A small-molecule ligand and the protein it binds are described below.
Small molecule (SMILES): COc1ccc(N2CCN(c3cccc(C)c3)CC2)nn1

Sequence of chain 37.A:
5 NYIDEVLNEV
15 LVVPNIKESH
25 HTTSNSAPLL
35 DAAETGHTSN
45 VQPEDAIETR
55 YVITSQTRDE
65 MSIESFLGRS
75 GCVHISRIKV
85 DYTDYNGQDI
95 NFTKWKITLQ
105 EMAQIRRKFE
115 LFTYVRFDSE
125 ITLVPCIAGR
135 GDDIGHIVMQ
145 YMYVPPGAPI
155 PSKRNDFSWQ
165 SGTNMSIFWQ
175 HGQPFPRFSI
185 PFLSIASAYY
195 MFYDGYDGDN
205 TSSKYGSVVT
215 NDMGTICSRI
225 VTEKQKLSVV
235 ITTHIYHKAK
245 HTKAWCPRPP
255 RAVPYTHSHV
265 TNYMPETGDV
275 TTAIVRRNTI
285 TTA

Binding-site contacts:
Ligand atom C6 contacts residue THR102 of chain 37.A at 4.3 Å.
Ligand atom C1 contacts residue TYR193 of chain 37.A at 3.8 Å (hydrophobic).
Ligand atom C3 contacts residue PHE121 of chain 37.A at 4.4 Å (hydrophobic).
Ligand atom C1 contacts residue MET195 of chain 37.A at 4.3 Å (hydrophobic).
Ligand atom C10 contacts residue HIS241 of chain 37.A at 3.6 Å.
Ligand atom C1 contacts residue ASN215 of chain 37.A at 3.6 Å.
Ligand atom C11 contacts residue HIS241 of chain 37.A at 3.7 Å.
Ligand atom C18 contacts residue ILE125 of chain 37.A at 4.2 Å (hydrophobic).
Ligand atom N4 contacts residue TYR193 of chain 37.A at 3.5 Å.
Ligand atom C17 contacts residue ILE101 of chain 37.A at 3.8 Å (hydrophobic).
Ligand atom O2 contacts residue MET195 of chain 37.A at 4.4 Å.
Ligand atom C18 contacts residue ILE220 of chain 37.A at 4.3 Å (hydrophobic).
Ligand atom C3 contacts residue TYR193 of chain 37.A at 3.8 Å (hydrophobic).
Ligand atom C14 contacts residue ILE101 of chain 37.A at 4.1 Å (hydrophobic).
Ligand atom N4 contacts residue MET217 of chain 37.A at 3.3 Å.
Ligand atom C14 contacts residue LEU187 of chain 37.A at 4.3 Å (hydrophobic).
Ligand atom C16 contacts residue TYR147 of chain 37.A at 4.3 Å (hydrophobic).
Ligand atom O2 contacts residue TYR193 of chain 37.A at 3.4 Å.
Ligand atom C15 contacts residue ILE101 of chain 37.A at 4.1 Å (hydrophobic).
Ligand atom C17 contacts residue TYR147 of chain 37.A at 4.0 Å (hydrophobic).
Ligand atom C16 contacts residue ILE101 of chain 37.A at 3.5 Å (hydrophobic).
Ligand atom C19 contacts residue ILE125 of chain 37.A at 3.2 Å (hydrophobic).
Ligand atom C10 contacts residue SER123 of chain 37.A at 4.2 Å.
Ligand atom N5 contacts residue MET217 of chain 37.A at 3.3 Å (h-bond).
Ligand atom C1 contacts residue TYR194 of chain 37.A at 4.2 Å (hydrophobic).
Ligand atom C8 contacts residue PHE121 of chain 37.A at 4.3 Å (hydrophobic).
Ligand atom C7 contacts residue THR102 of chain 37.A at 4.2 Å.
Ligand atom C3 contacts residue LEU103 of chain 37.A at 4.2 Å (hydrophobic).
Ligand atom C17 contacts residue ILE220 of chain 37.A at 3.9 Å (hydrophobic).
Ligand atom C13 contacts residue ILE101 of chain 37.A at 3.4 Å (hydrophobic).
Ligand atom N5 contacts residue TYR193 of chain 37.A at 4.0 Å.
Ligand atom C18 contacts residue PHE182 of chain 37.A at 4.0 Å (hydrophobic).
Ligand atom C14 contacts residue MET217 of chain 37.A at 3.9 Å (hydrophobic).
Ligand atom C21 contacts residue ILE220 of chain 37.A at 3.5 Å (hydrophobic).
Ligand atom C13 contacts residue THR102 of chain 37.A at 4.3 Å.
Ligand atom C7 contacts residue LEU103 of chain 37.A at 3.2 Å (hydrophobic).
Ligand atom C21 contacts residue TYR147 of chain 37.A at 2.7 Å (hydrophobic).
Ligand atom C20 contacts residue ILE125 of chain 37.A at 3.4 Å (hydrophobic).
Ligand atom C8 contacts residue LEU103 of chain 37.A at 3.1 Å (hydrophobic).
Ligand atom C21 contacts residue ILE101 of chain 37.A at 4.0 Å (hydrophobic).